Sequence of chain 1.A:
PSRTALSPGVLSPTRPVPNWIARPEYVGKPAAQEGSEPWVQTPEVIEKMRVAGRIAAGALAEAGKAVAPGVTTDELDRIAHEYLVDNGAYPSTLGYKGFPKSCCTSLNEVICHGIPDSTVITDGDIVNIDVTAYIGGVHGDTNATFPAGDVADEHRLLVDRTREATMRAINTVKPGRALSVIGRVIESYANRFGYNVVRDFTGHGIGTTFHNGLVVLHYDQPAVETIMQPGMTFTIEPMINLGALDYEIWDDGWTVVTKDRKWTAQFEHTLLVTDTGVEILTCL

Binding-site contacts:
Ligand atom C4 contacts residue TYR100 of chain 1.A at 3.5 Å (hydrophobic).
Ligand atom N1 contacts residue NI1 of chain 1.D at 2.0 Å (h-bond).
Ligand atom N1 contacts residue HIS117 of chain 1.A at 3.8 Å.
Ligand atom C9 contacts residue NI1 of chain 1.B at 3.1 Å.
Ligand atom N2 contacts residue GLU272 of chain 1.A at 3.4 Å (salt-bridge).
Ligand atom C6 contacts residue HIS117 of chain 1.A at 3.8 Å.
Ligand atom C4 contacts residue HIS117 of chain 1.A at 3.7 Å.
Ligand atom C8 contacts residue GLU241 of chain 1.A at 3.1 Å.
Ligand atom N2 contacts residue ASP145 of chain 1.A at 3.0 Å (salt-bridge).
Ligand atom C8 contacts residue HIS208 of chain 1.A at 3.6 Å.
Ligand atom C8 contacts residue NI1 of chain 1.C at 3.0 Å.
Ligand atom N2 contacts residue NI1 of chain 1.C at 2.0 Å (h-bond).
Ligand atom N3 contacts residue NI1 of chain 1.C at 3.0 Å (h-bond).
Ligand atom N3 contacts residue NI1 of chain 1.B at 1.9 Å (h-bond).
Ligand atom F contacts residue TYR100 of chain 1.A at 3.2 Å.
Ligand atom C7 contacts residue THR97 of chain 1.A at 3.5 Å.
Ligand atom C3 contacts residue TRP258 of chain 1.A at 3.6 Å (hydrophobic).
Ligand atom C4 contacts residue TRP258 of chain 1.A at 3.9 Å (hydrophobic).
Ligand atom N2 contacts residue GLU241 of chain 1.A at 3.1 Å (salt-bridge).
Ligand atom C6 contacts residue NI1 of chain 1.D at 3.4 Å.
Ligand atom C5 contacts residue HIS117 of chain 1.A at 3.7 Å.
Ligand atom N2 contacts residue HIS208 of chain 1.A at 3.2 Å (h-bond).
Ligand atom F contacts residue TRP258 of chain 1.A at 3.3 Å.
Ligand atom N3 contacts residue ASP134 of chain 1.A at 3.0 Å (salt-bridge).
Ligand atom C2 contacts residue CYS108 of chain 1.A at 3.6 Å (hydrophobic).
Ligand atom C2 contacts residue HIS117 of chain 1.A at 3.9 Å.
Ligand atom C9 contacts residue ASP134 of chain 1.A at 3.2 Å.
Ligand atom C3 contacts residue HIS117 of chain 1.A at 3.9 Å.
Ligand atom C8 contacts residue NI1 of chain 1.D at 2.9 Å.
Ligand atom C5 contacts residue NI1 of chain 1.D at 3.6 Å.
Ligand atom C5 contacts residue TYR100 of chain 1.A at 3.7 Å (hydrophobic).
Ligand atom C9 contacts residue NI1 of chain 1.D at 3.1 Å.
Ligand atom N3 contacts residue GLU272 of chain 1.A at 3.4 Å (salt-bridge).
Ligand atom N2 contacts residue NI1 of chain 1.B at 2.8 Å (h-bond).
Ligand atom S contacts residue CYS108 of chain 1.A at 3.7 Å.
Ligand atom S contacts residue ASP134 of chain 1.A at 3.3 Å (salt-bridge).
Ligand atom S contacts residue NI1 of chain 1.D at 3.7 Å.
Ligand atom S contacts residue NI1 of chain 1.B at 3.9 Å.
Ligand atom N3 contacts residue ASP145 of chain 1.A at 3.3 Å (salt-bridge).
Ligand atom C7 contacts residue CYS108 of chain 1.A at 3.7 Å (hydrophobic).

A small-molecule ligand and the protein it binds are described below.
Small molecule (SMILES): Fc1ccc(CSc2nnc[nH]2)cc1